Sequence of chain 1.A:
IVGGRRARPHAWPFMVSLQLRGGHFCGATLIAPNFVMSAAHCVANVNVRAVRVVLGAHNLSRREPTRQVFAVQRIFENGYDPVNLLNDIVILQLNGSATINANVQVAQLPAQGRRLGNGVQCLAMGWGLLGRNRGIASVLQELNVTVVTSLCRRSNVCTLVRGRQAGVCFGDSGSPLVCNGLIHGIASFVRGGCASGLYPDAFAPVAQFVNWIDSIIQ

This small molecule binds to this protein.
Small molecule (SMILES): CC(=O)N[C@H]1[C@H](O[C@H]2[C@H](O)[C@@H](NC(C)=O)CO[C@@H]2CO[C@@H]2O[C@@H](C)[C@@H](O)[C@@H](O)[C@@H]2O)O[C@H](CO)[C@@H](O[C@@H]2O[C@H](CO[C@H]3O[C@H](CO)[C@@H](O)[C@H](O)[C@@H]3O[C@@H]3O[C@H](CO)[C@@H](O[C@@H]4O[C@H](CO)[C@H](O)[C@H](O)[C@H]4O)[C@H](O)[C@H]3NC(C)=O)[C@@H](O)[C@H](O[C@H]3O[C@H](CO)[C@@H](O)[C@H](O)[C@@H]3O)[C@@H]2O)[C@@H]1O

Binding-site contacts:
Ligand atom O4 contacts residue ASN180 of chain 1.A at 3.1 Å (h-bond).
Ligand atom C3 contacts residue ASN180 of chain 1.A at 3.9 Å.
Ligand atom C1 contacts residue ARG5 of chain 1.A at 4.4 Å.
Ligand atom O2 contacts residue GLN121 of chain 1.A at 3.9 Å.
Ligand atom C3 contacts residue LEU123 of chain 1.A at 4.5 Å (hydrophobic).
Ligand atom C4 contacts residue VAL178 of chain 1.A at 3.5 Å (hydrophobic).
Ligand atom C2 contacts residue GLN121 of chain 1.A at 4.3 Å.
Ligand atom C6 contacts residue TRP12 of chain 1.A at 3.6 Å (hydrophobic).
Ligand atom C5 contacts residue VAL178 of chain 1.A at 4.0 Å (hydrophobic).
Ligand atom O3 contacts residue CYS122 of chain 1.A at 3.9 Å.
Ligand atom C4 contacts residue ASN180 of chain 1.A at 3.8 Å.
Ligand atom C3 contacts residue ASN144 of chain 1.A at 3.8 Å.
Ligand atom O3 contacts residue CYS179 of chain 1.A at 3.5 Å.
Ligand atom C6 contacts residue VAL178 of chain 1.A at 3.2 Å (hydrophobic).
Ligand atom C6 contacts residue LEU123 of chain 1.A at 4.5 Å (hydrophobic).
Ligand atom C4 contacts residue GLY181 of chain 1.A at 4.0 Å.
Ligand atom C5 contacts residue LEU123 of chain 1.A at 4.2 Å (hydrophobic).
Ligand atom C2 contacts residue ASN144 of chain 1.A at 2.5 Å.
Ligand atom O7 contacts residue ASN144 of chain 1.A at 3.4 Å (h-bond).
Ligand atom C7 contacts residue ASN144 of chain 1.A at 3.4 Å.
Ligand atom N2 contacts residue ASN144 of chain 1.A at 3.0 Å (h-bond).
Ligand atom C3 contacts residue GLN121 of chain 1.A at 3.5 Å.
Ligand atom C1 contacts residue ASN144 of chain 1.A at 1.4 Å.
Ligand atom C3 contacts residue CYS179 of chain 1.A at 4.4 Å (hydrophobic).
Ligand atom C8 contacts residue TRP12 of chain 1.A at 4.0 Å (hydrophobic).
Ligand atom O4 contacts residue VAL178 of chain 1.A at 4.0 Å.
Ligand atom O7 contacts residue GLN121 of chain 1.A at 3.6 Å (h-bond).
Ligand atom C4 contacts residue ASN144 of chain 1.A at 4.2 Å.
Ligand atom O3 contacts residue ASN180 of chain 1.A at 2.9 Å (h-bond).
Ligand atom C3 contacts residue CYS122 of chain 1.A at 4.0 Å (hydrophobic).
Ligand atom C6 contacts residue LEU123 of chain 1.A at 4.3 Å (hydrophobic).
Ligand atom O3 contacts residue GLN121 of chain 1.A at 2.7 Å (h-bond).
Ligand atom O5 contacts residue ASN144 of chain 1.A at 2.3 Å (h-bond).
Ligand atom O5 contacts residue LEU123 of chain 1.A at 4.0 Å.
Ligand atom O4 contacts residue CYS179 of chain 1.A at 3.9 Å.
Ligand atom C3 contacts residue VAL178 of chain 1.A at 4.0 Å (hydrophobic).
Ligand atom O3 contacts residue VAL178 of chain 1.A at 3.9 Å.
Ligand atom O4 contacts residue GLY181 of chain 1.A at 2.8 Å (h-bond).
Ligand atom C4 contacts residue CYS179 of chain 1.A at 4.2 Å (hydrophobic).
Ligand atom C5 contacts residue ASN144 of chain 1.A at 3.7 Å.